Binding-site contacts:
Ligand atom C15 contacts residue PHE18 of chain 3.B at 3.5 Å (hydrophobic).
Ligand atom O08 contacts residue PHE18 of chain 3.B at 3.9 Å.
Ligand atom O09 contacts residue LYS63 of chain 3.B at 3.2 Å.
Ligand atom O09 contacts residue VAL104 of chain 3.B at 4.4 Å.
Ligand atom C14 contacts residue GLY20 of chain 3.B at 3.7 Å.
Ligand atom N05 contacts residue ASN85 of chain 3.B at 4.5 Å.
Ligand atom O09 contacts residue PHE18 of chain 3.B at 4.2 Å.
Ligand atom C14 contacts residue PHE18 of chain 3.B at 3.8 Å (hydrophobic).
Ligand atom C13 contacts residue PHE18 of chain 3.B at 4.2 Å (hydrophobic).
Ligand atom C12 contacts residue ASP19 of chain 3.B at 4.1 Å.
Ligand atom C04 contacts residue ASN85 of chain 3.B at 3.2 Å.
Ligand atom C04 contacts residue GLY103 of chain 3.B at 3.9 Å.
Ligand atom S07 contacts residue LYS63 of chain 3.B at 4.1 Å.
Ligand atom C12 contacts residue GLY20 of chain 3.B at 4.0 Å.
Ligand atom C06 contacts residue GLY103 of chain 3.B at 3.4 Å.
Ligand atom C03 contacts residue GLY103 of chain 3.B at 4.2 Å.
Ligand atom C13 contacts residue ASP19 of chain 3.B at 3.7 Å.
Ligand atom C12 contacts residue PHE18 of chain 3.B at 4.0 Å (hydrophobic).
Ligand atom N01 contacts residue ASN85 of chain 3.B at 3.0 Å (h-bond).
Ligand atom O08 contacts residue VAL104 of chain 3.B at 3.6 Å.
Ligand atom C13 contacts residue GLY20 of chain 3.B at 3.5 Å.
Ligand atom N05 contacts residue GLY103 of chain 3.B at 3.6 Å (h-bond).
Ligand atom C11 contacts residue PHE18 of chain 3.B at 3.6 Å (hydrophobic).
Ligand atom C03 contacts residue ASN85 of chain 3.B at 3.2 Å.
Ligand atom S07 contacts residue PHE18 of chain 3.B at 4.3 Å.
Ligand atom O08 contacts residue LYS63 of chain 3.B at 3.2 Å.
Ligand atom C02 contacts residue ASN85 of chain 3.B at 4.4 Å.
Ligand atom C02 contacts residue GLY103 of chain 3.B at 3.6 Å.
Ligand atom C10 contacts residue PHE18 of chain 3.B at 3.6 Å (hydrophobic).
Ligand atom C14 contacts residue ASP19 of chain 3.B at 4.5 Å.
Ligand atom N01 contacts residue GLY103 of chain 3.B at 2.9 Å (h-bond).

Sequence of chain 3.B:
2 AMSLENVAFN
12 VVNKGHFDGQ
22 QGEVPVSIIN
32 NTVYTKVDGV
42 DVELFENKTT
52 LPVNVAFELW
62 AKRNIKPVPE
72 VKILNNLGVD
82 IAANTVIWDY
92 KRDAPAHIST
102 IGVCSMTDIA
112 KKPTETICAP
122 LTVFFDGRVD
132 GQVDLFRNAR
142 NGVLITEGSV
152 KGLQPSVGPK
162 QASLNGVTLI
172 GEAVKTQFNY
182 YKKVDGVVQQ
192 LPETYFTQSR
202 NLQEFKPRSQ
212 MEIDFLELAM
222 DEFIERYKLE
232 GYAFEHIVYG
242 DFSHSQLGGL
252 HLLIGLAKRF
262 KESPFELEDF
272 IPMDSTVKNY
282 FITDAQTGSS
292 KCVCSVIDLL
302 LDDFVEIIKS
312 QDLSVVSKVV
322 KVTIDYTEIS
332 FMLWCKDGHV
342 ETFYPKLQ

A small-molecule ligand and the protein it binds are described below.
Small molecule (SMILES): N[C@H]1CCN(S(=O)(=O)c2ccccc2)C1